The protein below binds the small molecule below.
Small molecule (SMILES): CC(=O)N[C@H]1[C@H](O[C@H]2[C@H](O)[C@@H](NC(C)=O)CO[C@@H]2CO)O[C@H](CO)[C@@H](O[C@H]2O[C@H](CO[C@H]3O[C@H](CO)[C@@H](O)[C@H](O[C@H]4O[C@H](CO)[C@@H](O)[C@H](O)[C@@H]4O)[C@@H]3O)[C@@H](O)[C@H](O[C@H]3O[C@H](CO)[C@@H](O)[C@H](O)[C@@H]3O[C@H]3O[C@H](CO)[C@@H](O)[C@H](O)[C@@H]3O)[C@@H]2O)[C@@H]1O

Sequence of chain 1.B:
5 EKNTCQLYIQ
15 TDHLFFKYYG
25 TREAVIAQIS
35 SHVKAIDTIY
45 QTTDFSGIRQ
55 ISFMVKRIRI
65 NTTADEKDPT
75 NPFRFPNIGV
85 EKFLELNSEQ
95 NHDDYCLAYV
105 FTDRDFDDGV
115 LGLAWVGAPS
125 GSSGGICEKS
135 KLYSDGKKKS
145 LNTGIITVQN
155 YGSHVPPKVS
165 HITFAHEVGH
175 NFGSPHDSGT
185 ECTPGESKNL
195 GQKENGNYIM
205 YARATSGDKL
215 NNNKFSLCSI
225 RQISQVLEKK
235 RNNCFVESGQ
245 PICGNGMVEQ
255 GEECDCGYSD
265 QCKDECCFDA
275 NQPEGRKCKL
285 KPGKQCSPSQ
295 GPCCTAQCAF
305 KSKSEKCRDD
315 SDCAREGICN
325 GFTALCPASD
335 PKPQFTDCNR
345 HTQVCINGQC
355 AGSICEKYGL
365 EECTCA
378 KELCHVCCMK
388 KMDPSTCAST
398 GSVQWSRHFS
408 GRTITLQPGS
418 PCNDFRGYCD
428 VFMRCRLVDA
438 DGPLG

Binding-site contacts:
Ligand atom O6 contacts residue ASP69 of chain 1.B at 3.1 Å (salt-bridge).
Ligand atom C5 contacts residue ASN65 of chain 1.B at 3.6 Å.
Ligand atom O7 contacts residue ASP16 of chain 1.B at 3.4 Å.
Ligand atom C4 contacts residue THR74 of chain 1.B at 3.8 Å.
Ligand atom C6 contacts residue GLY140 of chain 1.B at 3.2 Å.
Ligand atom C6 contacts residue LYS141 of chain 1.B at 3.6 Å.
Ligand atom O7 contacts residue ASN65 of chain 1.B at 2.7 Å (h-bond).
Ligand atom C6 contacts residue ASP72 of chain 1.B at 3.8 Å.
Ligand atom O3 contacts residue ASN75 of chain 1.B at 3.7 Å.
Ligand atom C1 contacts residue THR74 of chain 1.B at 3.8 Å.
Ligand atom O6 contacts residue GLY140 of chain 1.B at 3.3 Å (h-bond).
Ligand atom C3 contacts residue ASN65 of chain 1.B at 3.8 Å.
Ligand atom O3 contacts residue PHE77 of chain 1.B at 3.5 Å.
Ligand atom O3 contacts residue THR74 of chain 1.B at 3.5 Å (h-bond).
Ligand atom O7 contacts residue PHE77 of chain 1.B at 3.4 Å.
Ligand atom C1 contacts residue ASN65 of chain 1.B at 1.4 Å.
Ligand atom C5 contacts residue THR74 of chain 1.B at 3.5 Å.
Ligand atom O5 contacts residue ASP69 of chain 1.B at 3.8 Å.
Ligand atom C8 contacts residue ASP16 of chain 1.B at 3.7 Å.
Ligand atom C5 contacts residue PRO76 of chain 1.B at 3.6 Å (hydrophobic).
Ligand atom N2 contacts residue THR74 of chain 1.B at 3.4 Å.
Ligand atom O6 contacts residue LYS141 of chain 1.B at 3.4 Å.
Ligand atom C5 contacts residue ARG63 of chain 1.B at 3.5 Å.
Ligand atom C4 contacts residue ASN75 of chain 1.B at 3.8 Å.
Ligand atom N2 contacts residue ASN65 of chain 1.B at 2.9 Å (h-bond).
Ligand atom C3 contacts residue THR74 of chain 1.B at 3.4 Å.
Ligand atom C3 contacts residue ASN75 of chain 1.B at 3.8 Å.
Ligand atom O5 contacts residue ASN65 of chain 1.B at 2.4 Å (h-bond).
Ligand atom C2 contacts residue ASN65 of chain 1.B at 2.5 Å.
Ligand atom O4 contacts residue ARG63 of chain 1.B at 3.3 Å (salt-bridge).
Ligand atom C6 contacts residue LYS142 of chain 1.B at 3.5 Å.
Ligand atom C8 contacts residue VAL104 of chain 1.B at 3.8 Å (hydrophobic).
Ligand atom N2 contacts residue PHE77 of chain 1.B at 3.7 Å.
Ligand atom O4 contacts residue THR74 of chain 1.B at 3.7 Å.
Ligand atom C2 contacts residue ASN75 of chain 1.B at 3.3 Å.
Ligand atom O6 contacts residue GLN94 of chain 1.B at 3.4 Å (h-bond).
Ligand atom O7 contacts residue ARG63 of chain 1.B at 3.6 Å (salt-bridge).
Ligand atom O6 contacts residue ASP72 of chain 1.B at 3.5 Å (salt-bridge).
Ligand atom C7 contacts residue ASN65 of chain 1.B at 3.0 Å.
Ligand atom C7 contacts residue PHE77 of chain 1.B at 3.6 Å (hydrophobic).